Sequence of chain 1.B:
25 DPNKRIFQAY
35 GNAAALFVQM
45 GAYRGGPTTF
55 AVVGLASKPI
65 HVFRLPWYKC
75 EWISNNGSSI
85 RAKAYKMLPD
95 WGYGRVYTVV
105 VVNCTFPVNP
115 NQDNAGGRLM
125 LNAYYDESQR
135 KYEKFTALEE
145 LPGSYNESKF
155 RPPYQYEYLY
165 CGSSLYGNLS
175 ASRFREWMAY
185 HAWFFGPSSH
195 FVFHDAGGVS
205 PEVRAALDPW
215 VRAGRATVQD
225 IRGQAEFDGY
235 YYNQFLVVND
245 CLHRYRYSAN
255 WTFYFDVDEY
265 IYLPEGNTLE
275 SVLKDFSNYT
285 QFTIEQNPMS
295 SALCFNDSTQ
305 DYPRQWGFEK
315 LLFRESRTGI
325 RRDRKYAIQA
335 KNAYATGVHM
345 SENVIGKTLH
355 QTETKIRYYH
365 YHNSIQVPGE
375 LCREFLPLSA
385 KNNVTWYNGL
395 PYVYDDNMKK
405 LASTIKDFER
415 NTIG

This small molecule binds to this protein.
Small molecule (SMILES): CC(=O)N[C@@H]1[C@@H](O)[C@H](O)[C@@H](CO)O[C@H]1O

Binding-site contacts:
Ligand atom O6 contacts residue ASN172 of chain 1.B at 4.4 Å.
Ligand atom C8 contacts residue TYR170 of chain 1.B at 4.4 Å (hydrophobic).
Ligand atom C1 contacts residue ASN172 of chain 1.B at 1.5 Å.
Ligand atom C3 contacts residue ASN172 of chain 1.B at 3.9 Å.
Ligand atom C8 contacts residue ASN172 of chain 1.B at 4.4 Å.
Ligand atom C8 contacts residue GLY171 of chain 1.B at 3.4 Å.
Ligand atom C7 contacts residue ASN172 of chain 1.B at 3.6 Å.
Ligand atom C7 contacts residue GLY171 of chain 1.B at 4.1 Å.
Ligand atom O5 contacts residue ASN172 of chain 1.B at 2.3 Å (h-bond).
Ligand atom C5 contacts residue ASN172 of chain 1.B at 3.6 Å.
Ligand atom C2 contacts residue ASN172 of chain 1.B at 2.6 Å.
Ligand atom C4 contacts residue ASN172 of chain 1.B at 4.3 Å.
Ligand atom O7 contacts residue ASN172 of chain 1.B at 3.7 Å.
Ligand atom N2 contacts residue ASN172 of chain 1.B at 3.1 Å (h-bond).
Ligand atom N2 contacts residue GLY171 of chain 1.B at 3.9 Å.